Sequence of chain 1.C:
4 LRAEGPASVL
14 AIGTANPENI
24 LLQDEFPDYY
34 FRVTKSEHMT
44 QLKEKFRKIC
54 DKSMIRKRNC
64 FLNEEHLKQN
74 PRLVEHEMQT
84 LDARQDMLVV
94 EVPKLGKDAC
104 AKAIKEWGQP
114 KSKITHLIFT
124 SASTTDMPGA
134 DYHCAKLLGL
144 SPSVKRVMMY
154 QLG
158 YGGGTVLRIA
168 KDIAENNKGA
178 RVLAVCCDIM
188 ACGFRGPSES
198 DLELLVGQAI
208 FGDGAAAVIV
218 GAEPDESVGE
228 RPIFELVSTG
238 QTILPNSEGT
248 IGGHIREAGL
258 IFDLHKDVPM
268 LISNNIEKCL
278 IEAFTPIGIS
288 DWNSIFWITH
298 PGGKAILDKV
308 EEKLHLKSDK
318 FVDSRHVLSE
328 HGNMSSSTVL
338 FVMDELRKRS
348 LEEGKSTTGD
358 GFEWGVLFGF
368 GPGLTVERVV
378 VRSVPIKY

Binding-site contacts:
Ligand atom N39 contacts residue GLY299 of chain 1.C at 2.7 Å (h-bond).
Ligand atom O58 contacts residue ALA302 of chain 1.C at 3.1 Å (h-bond).
Ligand atom O27 contacts residue LYS55 of chain 1.C at 3.5 Å.
Ligand atom C48 contacts residue CSD157 of chain 1.C at 3.7 Å.
Ligand atom N01 contacts residue HIS262 of chain 1.C at 3.7 Å.
Ligand atom N01 contacts residue LYS263 of chain 1.C at 3.7 Å.
Ligand atom C36 contacts residue PRO266 of chain 1.C at 3.8 Å (hydrophobic).
Ligand atom C54 contacts residue GLY190 of chain 1.C at 3.4 Å.
Ligand atom O57 contacts residue LEU261 of chain 1.C at 3.3 Å.
Ligand atom N05 contacts residue LYS263 of chain 1.C at 3.2 Å.
Ligand atom C49 contacts residue LEU257 of chain 1.C at 3.8 Å (hydrophobic).
Ligand atom C06 contacts residue LYS263 of chain 1.C at 3.5 Å.
Ligand atom C40 contacts residue GLY299 of chain 1.C at 3.4 Å.
Ligand atom O59 contacts residue LYS301 of chain 1.C at 3.5 Å.
Ligand atom O26 contacts residue LYS55 of chain 1.C at 3.4 Å.
Ligand atom O58 contacts residue GLY300 of chain 1.C at 3.6 Å.
Ligand atom C07 contacts residue VAL203 of chain 1.C at 3.7 Å (hydrophobic).
Ligand atom O56 contacts residue PHE208 of chain 1.C at 3.2 Å.
Ligand atom C43 contacts residue PHE208 of chain 1.C at 3.5 Å (hydrophobic).
Ligand atom O62 contacts residue ILE52 of chain 1.C at 3.5 Å.
Ligand atom C34 contacts residue ALA302 of chain 1.C at 3.4 Å (hydrophobic).
Ligand atom N03 contacts residue LYS263 of chain 1.C at 3.7 Å.
Ligand atom C31 contacts residue SER56 of chain 1.C at 3.7 Å.
Ligand atom N01 contacts residue LEU261 of chain 1.C at 3.0 Å (h-bond).
Ligand atom C07 contacts residue LYS263 of chain 1.C at 3.6 Å.
Ligand atom C50 contacts residue MET187 of chain 1.C at 3.6 Å (hydrophobic).
Ligand atom N03 contacts residue LEU261 of chain 1.C at 3.6 Å (h-bond).
Ligand atom C38 contacts residue GLY299 of chain 1.C at 3.8 Å.
Ligand atom O58 contacts residue LYS301 of chain 1.C at 3.4 Å (salt-bridge).
Ligand atom C04 contacts residue GLU200 of chain 1.C at 3.8 Å.
Ligand atom C02 contacts residue LYS263 of chain 1.C at 3.5 Å.
Ligand atom O56 contacts residue LEU261 of chain 1.C at 3.5 Å.
Ligand atom C04 contacts residue LYS263 of chain 1.C at 3.5 Å.
Ligand atom N08 contacts residue VAL203 of chain 1.C at 3.7 Å.
Ligand atom C55 contacts residue GLN205 of chain 1.C at 3.5 Å.
Ligand atom N35 contacts residue ALA302 of chain 1.C at 3.6 Å.
Ligand atom C53 contacts residue PHE208 of chain 1.C at 3.5 Å (hydrophobic).
Ligand atom O13 contacts residue LYS263 of chain 1.C at 3.0 Å.
Ligand atom C02 contacts residue LEU261 of chain 1.C at 3.8 Å (hydrophobic).
Ligand atom C45 contacts residue PHE259 of chain 1.C at 3.7 Å (hydrophobic).

Sequence of chain 1.A:
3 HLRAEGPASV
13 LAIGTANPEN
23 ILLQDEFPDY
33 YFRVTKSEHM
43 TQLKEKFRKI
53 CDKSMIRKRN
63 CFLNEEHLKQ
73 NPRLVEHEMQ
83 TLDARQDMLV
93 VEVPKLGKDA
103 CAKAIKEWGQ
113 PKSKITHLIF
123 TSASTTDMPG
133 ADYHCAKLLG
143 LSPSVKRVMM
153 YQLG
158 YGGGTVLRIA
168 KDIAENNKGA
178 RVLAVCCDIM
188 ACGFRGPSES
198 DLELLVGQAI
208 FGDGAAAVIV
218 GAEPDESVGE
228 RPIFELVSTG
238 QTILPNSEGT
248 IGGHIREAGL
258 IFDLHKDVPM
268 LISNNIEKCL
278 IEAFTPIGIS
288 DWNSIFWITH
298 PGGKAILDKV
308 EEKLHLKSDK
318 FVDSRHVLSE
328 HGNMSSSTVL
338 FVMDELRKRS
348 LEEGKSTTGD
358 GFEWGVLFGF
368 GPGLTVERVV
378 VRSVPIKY

A protein and the small-molecule ligand that binds it are described below.
Small molecule (SMILES): CCCCCCCCCCCCC(=O)SCCNC(=O)CCNC(=O)[C@H](O)C(C)(C)COP(=O)(O)OP(=O)(O)OC[C@H]1O[C@@H](n2cnc3c(N)ncnc32)[C@H](O)[C@@H]1OP(=O)(O)O